This protein binds this small molecule.
Small molecule (SMILES): Ic1cn[nH]c1

Sequence of chain 1.A:
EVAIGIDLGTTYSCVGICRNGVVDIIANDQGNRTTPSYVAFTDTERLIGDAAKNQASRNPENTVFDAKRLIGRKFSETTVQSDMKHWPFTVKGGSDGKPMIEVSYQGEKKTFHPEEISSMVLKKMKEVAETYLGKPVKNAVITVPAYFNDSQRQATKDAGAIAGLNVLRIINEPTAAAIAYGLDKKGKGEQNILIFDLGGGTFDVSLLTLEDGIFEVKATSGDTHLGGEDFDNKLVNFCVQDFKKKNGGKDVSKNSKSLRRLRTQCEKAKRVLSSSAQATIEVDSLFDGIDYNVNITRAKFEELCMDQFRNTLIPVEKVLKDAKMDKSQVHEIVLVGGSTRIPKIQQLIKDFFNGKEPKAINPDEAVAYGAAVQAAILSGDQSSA

Binding-site contacts:
Ligand atom C5 contacts residue PO41 of chain 1.I at 3.8 Å.
Ligand atom N1 contacts residue THR208 of chain 1.A at 3.2 Å.
Ligand atom N1 contacts residue LYS74 of chain 1.A at 4.0 Å.
Ligand atom N2 contacts residue LYS74 of chain 1.A at 3.3 Å.
Ligand atom C3 contacts residue THR16 of chain 1.A at 3.5 Å.
Ligand atom C4 contacts residue LYS74 of chain 1.A at 4.2 Å.
Ligand atom N2 contacts residue THR16 of chain 1.A at 2.2 Å (h-bond).
Ligand atom N2 contacts residue THR208 of chain 1.A at 4.2 Å.
Ligand atom C3 contacts residue LYS74 of chain 1.A at 3.4 Å.
Ligand atom N1 contacts residue TYR153 of chain 1.A at 4.1 Å.
Ligand atom C5 contacts residue TYR153 of chain 1.A at 3.0 Å (hydrophobic).
Ligand atom C5 contacts residue THR16 of chain 1.A at 3.6 Å.
Ligand atom C4 contacts residue TYR153 of chain 1.A at 3.5 Å (hydrophobic).
Ligand atom N1 contacts residue THR16 of chain 1.A at 2.2 Å (h-bond).
Ligand atom I4 contacts residue ARG79 of chain 1.A at 3.6 Å.
Ligand atom I4 contacts residue ARG75 of chain 1.A at 4.2 Å.
Ligand atom C4 contacts residue THR16 of chain 1.A at 4.2 Å.
Ligand atom C4 contacts residue ARG75 of chain 1.A at 4.0 Å.
Ligand atom N2 contacts residue ARG75 of chain 1.A at 4.2 Å.
Ligand atom C3 contacts residue ARG75 of chain 1.A at 3.5 Å.
Ligand atom I4 contacts residue TYR153 of chain 1.A at 3.7 Å.
Ligand atom I4 contacts residue LYS74 of chain 1.A at 4.4 Å.
Ligand atom C4 contacts residue THR208 of chain 1.A at 4.0 Å.
Ligand atom N2 contacts residue PO41 of chain 1.I at 3.7 Å.
Ligand atom C5 contacts residue THR208 of chain 1.A at 3.0 Å.
Ligand atom N1 contacts residue PO41 of chain 1.I at 2.8 Å (h-bond).